Sequence of chain 1.A:
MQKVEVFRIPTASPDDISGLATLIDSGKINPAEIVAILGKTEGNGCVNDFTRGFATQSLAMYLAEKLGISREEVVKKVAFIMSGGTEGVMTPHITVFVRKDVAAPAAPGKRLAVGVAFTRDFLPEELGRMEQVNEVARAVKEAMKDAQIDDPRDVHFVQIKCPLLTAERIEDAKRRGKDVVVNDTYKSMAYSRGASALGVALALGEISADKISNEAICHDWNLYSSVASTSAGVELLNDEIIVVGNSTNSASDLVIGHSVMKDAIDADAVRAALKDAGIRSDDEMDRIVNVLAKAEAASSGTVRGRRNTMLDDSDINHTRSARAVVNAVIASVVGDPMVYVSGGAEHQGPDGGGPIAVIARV

Binding-site contacts:
Ligand atom O1 contacts residue PDO1 of chain 1.M at 2.4 Å (h-bond).
Ligand atom C2 contacts residue GLU136 of chain 1.A at 3.7 Å.
Ligand atom C2 contacts residue PDO1 of chain 1.M at 3.7 Å.
Ligand atom C3 contacts residue GLU136 of chain 1.A at 4.3 Å.
Ligand atom C1 contacts residue PDO1 of chain 1.M at 3.4 Å.

A small-molecule ligand and the protein it binds are described below.
Small molecule (SMILES): OCCCO